Sequence of chain 1.C:
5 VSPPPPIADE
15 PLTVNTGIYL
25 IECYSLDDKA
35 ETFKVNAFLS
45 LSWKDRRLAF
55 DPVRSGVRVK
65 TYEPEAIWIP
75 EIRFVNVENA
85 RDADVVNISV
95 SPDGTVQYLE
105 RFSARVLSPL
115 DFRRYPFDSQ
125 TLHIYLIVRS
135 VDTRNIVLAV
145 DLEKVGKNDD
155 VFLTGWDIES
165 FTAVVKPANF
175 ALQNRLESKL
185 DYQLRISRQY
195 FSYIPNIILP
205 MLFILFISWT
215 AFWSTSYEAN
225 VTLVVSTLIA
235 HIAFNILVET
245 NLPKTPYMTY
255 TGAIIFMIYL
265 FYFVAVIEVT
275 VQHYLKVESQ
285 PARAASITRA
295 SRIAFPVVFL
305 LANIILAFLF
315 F

Binding-site contacts:
Ligand atom O3 contacts residue PRO74 of chain 1.C at 4.2 Å.
Ligand atom C2 contacts residue GLU75 of chain 1.C at 3.9 Å.
Ligand atom C2 contacts residue PRO74 of chain 1.C at 3.5 Å (hydrophobic).
Ligand atom O2 contacts residue GLU75 of chain 1.C at 3.9 Å.
Ligand atom O1 contacts residue PRO74 of chain 1.C at 2.9 Å (h-bond).
Ligand atom C1 contacts residue PRO74 of chain 1.C at 3.3 Å (hydrophobic).
Ligand atom O2 contacts residue LEU45 of chain 1.C at 4.4 Å.
Ligand atom O4 contacts residue GLU75 of chain 1.C at 4.4 Å.
Ligand atom C2 contacts residue ARG85 of chain 1.C at 3.9 Å.
Ligand atom O4 contacts residue ILE76 of chain 1.C at 3.9 Å.
Ligand atom O1 contacts residue ILE73 of chain 1.C at 3.4 Å (h-bond).
Ligand atom O2 contacts residue ILE76 of chain 1.C at 3.1 Å (h-bond).
Ligand atom C1 contacts residue ILE73 of chain 1.C at 4.1 Å (hydrophobic).
Ligand atom C2 contacts residue ILE76 of chain 1.C at 3.7 Å (hydrophobic).
Ligand atom O4 contacts residue ARG85 of chain 1.C at 3.5 Å (salt-bridge).
Ligand atom C1 contacts residue GLU75 of chain 1.C at 4.1 Å.
Ligand atom O2 contacts residue ARG85 of chain 1.C at 3.6 Å.
Ligand atom O1 contacts residue GLU75 of chain 1.C at 3.3 Å.
Ligand atom O2 contacts residue PRO74 of chain 1.C at 3.0 Å (h-bond).
Ligand atom O3 contacts residue ILE73 of chain 1.C at 3.8 Å.

A small-molecule ligand and the protein it binds are described below.
Small molecule (SMILES): O=C([O-])C(=O)[O-]